Binding-site contacts:
Ligand atom O5 contacts residue HIS50 of chain 1.A at 3.2 Å (h-bond).
Ligand atom O5 contacts residue GLN53 of chain 1.A at 3.9 Å.
Ligand atom O3 contacts residue ASN107 of chain 1.A at 3.0 Å (h-bond).
Ligand atom O2 contacts residue ASN107 of chain 1.A at 3.1 Å (h-bond).
Ligand atom C3 contacts residue TYR36 of chain 1.A at 3.8 Å (hydrophobic).
Ligand atom O2 contacts residue TYR36 of chain 1.A at 3.8 Å.
Ligand atom C3 contacts residue GLN53 of chain 1.A at 3.9 Å.
Ligand atom C6 contacts residue CYS62 of chain 1.A at 3.9 Å (hydrophobic).
Ligand atom C6 contacts residue HIS50 of chain 1.A at 3.5 Å.
Ligand atom O4 contacts residue THR104 of chain 1.A at 3.6 Å (h-bond).
Ligand atom C4 contacts residue TYR36 of chain 1.A at 4.0 Å (hydrophobic).
Ligand atom C3 contacts residue THR104 of chain 1.A at 3.9 Å.
Ligand atom C1 contacts residue TYR36 of chain 1.A at 4.0 Å (hydrophobic).
Ligand atom O4 contacts residue ASP100 of chain 1.A at 2.6 Å (salt-bridge).
Ligand atom O1 contacts residue HIS50 of chain 1.A at 3.7 Å.
Ligand atom C2 contacts residue TYR36 of chain 1.A at 3.2 Å (hydrophobic).
Ligand atom C5 contacts residue GLN53 of chain 1.A at 3.7 Å.
Ligand atom O3 contacts residue THR104 of chain 1.A at 3.1 Å (h-bond).
Ligand atom O3 contacts residue GLN53 of chain 1.A at 2.7 Å (h-bond).
Ligand atom O4 contacts residue CA1 of chain 1.O at 2.6 Å.
Ligand atom C4 contacts residue THR104 of chain 1.A at 3.5 Å.
Ligand atom O3 contacts residue CA1 of chain 1.O at 2.5 Å.
Ligand atom O6 contacts residue VAL101 of chain 1.A at 3.8 Å.
Ligand atom O5 contacts residue TYR36 of chain 1.A at 3.7 Å.
Ligand atom C4 contacts residue ASP100 of chain 1.A at 3.5 Å.
Ligand atom O4 contacts residue TYR36 of chain 1.A at 3.0 Å (h-bond).
Ligand atom O6 contacts residue GLN53 of chain 1.A at 2.6 Å (h-bond).
Ligand atom O6 contacts residue HIS50 of chain 1.A at 2.7 Å (h-bond).
Ligand atom O4 contacts residue GLN53 of chain 1.A at 3.2 Å (h-bond).
Ligand atom C7 contacts residue HIS50 of chain 1.A at 3.2 Å.
Ligand atom C5 contacts residue HIS50 of chain 1.A at 4.0 Å.
Ligand atom C3 contacts residue CA1 of chain 1.O at 3.4 Å.
Ligand atom C6 contacts residue GLN53 of chain 1.A at 3.7 Å.
Ligand atom C6 contacts residue ASP100 of chain 1.A at 3.5 Å.
Ligand atom O3 contacts residue TYR36 of chain 1.A at 3.5 Å (h-bond).
Ligand atom C2 contacts residue ASN107 of chain 1.A at 3.9 Å.
Ligand atom C2 contacts residue GLN53 of chain 1.A at 4.1 Å.
Ligand atom C6 contacts residue VAL101 of chain 1.A at 3.7 Å (hydrophobic).
Ligand atom C2 contacts residue CA1 of chain 1.O at 3.9 Å.
Ligand atom C4 contacts residue CA1 of chain 1.O at 3.5 Å.

Sequence of chain 1.A:
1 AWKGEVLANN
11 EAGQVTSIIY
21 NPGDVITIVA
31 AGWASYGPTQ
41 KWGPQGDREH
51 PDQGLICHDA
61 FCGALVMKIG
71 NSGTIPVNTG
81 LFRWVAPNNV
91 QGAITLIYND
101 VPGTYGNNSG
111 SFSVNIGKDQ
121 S

This protein binds this small molecule.
Small molecule (SMILES): CO[C@@H]1O[C@H](CO)[C@H](O)[C@H](O)[C@H]1O[C@H]1O[C@H](CO)[C@H](O)[C@H](O)[C@H]1O